Binding-site contacts:
Ligand atom S12 contacts residue SER165 of chain 1.C at 4.0 Å.
Ligand atom C10 contacts residue PHE146 of chain 1.C at 3.3 Å (hydrophobic).
Ligand atom C6 contacts residue HIS147 of chain 1.C at 4.0 Å.
Ligand atom O5 contacts residue CYS113 of chain 1.C at 2.9 Å (h-bond).
Ligand atom O13 contacts residue ARG166 of chain 1.C at 3.3 Å (salt-bridge).
Ligand atom S12 contacts residue ARG166 of chain 1.C at 4.1 Å.
Ligand atom S12 contacts residue TYR78 of chain 1.C at 3.8 Å.
Ligand atom O14 contacts residue SER165 of chain 1.C at 3.0 Å (h-bond).
Ligand atom C19 contacts residue ARG166 of chain 1.C at 3.7 Å.
Ligand atom C21 contacts residue HIS196 of chain 1.C at 3.8 Å.
Ligand atom O13 contacts residue TYR78 of chain 1.C at 3.2 Å (h-bond).
Ligand atom C11 contacts residue PHE146 of chain 1.C at 3.5 Å (hydrophobic).
Ligand atom O14 contacts residue TYR78 of chain 1.C at 3.7 Å.
Ligand atom C1 contacts residue CYS113 of chain 1.C at 4.0 Å (hydrophobic).
Ligand atom C15 contacts residue ARG167 of chain 1.C at 3.9 Å.
Ligand atom O5 contacts residue LYS112 of chain 1.C at 3.9 Å.
Ligand atom C22 contacts residue HIS148 of chain 1.C at 3.4 Å.
Ligand atom C22 contacts residue HIS147 of chain 1.C at 3.9 Å.
Ligand atom C3 contacts residue HIS147 of chain 1.C at 3.9 Å.
Ligand atom C9 contacts residue PHE146 of chain 1.C at 3.7 Å (hydrophobic).
Ligand atom C15 contacts residue LEU170 of chain 1.C at 3.8 Å (hydrophobic).
Ligand atom C17 contacts residue SER165 of chain 1.C at 3.6 Å.
Ligand atom C1 contacts residue HIS148 of chain 1.C at 3.9 Å.
Ligand atom C7 contacts residue ARG166 of chain 1.C at 3.6 Å.
Ligand atom C21 contacts residue LEU170 of chain 1.C at 3.6 Å (hydrophobic).
Ligand atom C20 contacts residue ARG167 of chain 1.C at 3.8 Å.
Ligand atom C16 contacts residue TYR191 of chain 1.C at 4.0 Å (hydrophobic).
Ligand atom C1 contacts residue HIS147 of chain 1.C at 3.7 Å.
Ligand atom O14 contacts residue ARG166 of chain 1.C at 2.8 Å (salt-bridge).
Ligand atom C22 contacts residue CYS113 of chain 1.C at 1.8 Å (hydrophobic).
Ligand atom C4 contacts residue TYR78 of chain 1.C at 3.8 Å (hydrophobic).
Ligand atom N2 contacts residue TYR78 of chain 1.C at 3.7 Å.
Ligand atom C4 contacts residue HIS148 of chain 1.C at 4.0 Å.
Ligand atom C22 contacts residue GOL1 of chain 1.N at 3.7 Å.
Ligand atom O5 contacts residue TYR78 of chain 1.C at 2.9 Å (h-bond).
Ligand atom C18 contacts residue SER165 of chain 1.C at 3.8 Å.
Ligand atom C4 contacts residue CYS113 of chain 1.C at 2.7 Å (hydrophobic).
Ligand atom C8 contacts residue HIS147 of chain 1.C at 3.4 Å.
Ligand atom C16 contacts residue LEU170 of chain 1.C at 3.5 Å (hydrophobic).
Ligand atom N2 contacts residue HIS148 of chain 1.C at 3.5 Å (h-bond).

This protein binds this small molecule.
Small molecule (SMILES): Cc1ccc(S(=O)(=O)N[C@@H](Cc2ccccc2)C(=O)CCl)cc1

Sequence of chain 1.C:
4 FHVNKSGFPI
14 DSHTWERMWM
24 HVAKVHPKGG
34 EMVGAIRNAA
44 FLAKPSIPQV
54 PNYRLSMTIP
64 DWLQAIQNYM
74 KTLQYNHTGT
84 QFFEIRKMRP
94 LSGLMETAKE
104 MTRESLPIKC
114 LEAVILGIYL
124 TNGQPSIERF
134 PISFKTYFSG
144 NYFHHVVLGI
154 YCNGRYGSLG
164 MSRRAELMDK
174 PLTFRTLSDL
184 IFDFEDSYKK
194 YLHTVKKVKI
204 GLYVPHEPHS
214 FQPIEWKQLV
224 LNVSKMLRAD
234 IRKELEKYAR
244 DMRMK